Sequence of chain 20.B:
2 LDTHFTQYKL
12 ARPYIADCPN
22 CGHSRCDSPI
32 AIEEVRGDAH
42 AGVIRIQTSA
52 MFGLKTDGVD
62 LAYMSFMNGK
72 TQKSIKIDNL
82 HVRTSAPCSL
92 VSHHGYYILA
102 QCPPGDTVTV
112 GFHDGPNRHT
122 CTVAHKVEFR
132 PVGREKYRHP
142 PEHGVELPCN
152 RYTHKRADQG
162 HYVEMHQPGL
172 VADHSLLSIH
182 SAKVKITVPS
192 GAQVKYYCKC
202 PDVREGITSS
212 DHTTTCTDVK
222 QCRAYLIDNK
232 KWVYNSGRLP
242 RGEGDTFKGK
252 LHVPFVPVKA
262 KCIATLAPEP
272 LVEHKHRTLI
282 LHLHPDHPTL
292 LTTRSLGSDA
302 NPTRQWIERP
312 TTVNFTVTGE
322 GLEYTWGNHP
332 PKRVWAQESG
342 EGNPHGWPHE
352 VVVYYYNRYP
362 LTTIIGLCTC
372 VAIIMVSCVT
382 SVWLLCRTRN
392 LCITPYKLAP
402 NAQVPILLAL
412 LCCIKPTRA

Binding-site contacts:
Ligand atom O6B contacts residue LEU62 of chain 20.B at 4.0 Å.
Ligand atom O6A contacts residue HIS155 of chain 20.B at 3.8 Å.
Ligand atom O6B contacts residue HIS94 of chain 20.B at 4.0 Å.
Ligand atom O4 contacts residue HIS155 of chain 20.B at 3.5 Å (h-bond).
Ligand atom C2 contacts residue ALA158 of chain 20.B at 3.7 Å (hydrophobic).
Ligand atom OAF contacts residue ALA158 of chain 20.B at 3.3 Å.
Ligand atom C6 contacts residue HIS155 of chain 20.B at 3.4 Å.
Ligand atom O5 contacts residue LYS156 of chain 20.B at 3.4 Å.
Ligand atom O5B contacts residue LYS156 of chain 20.B at 3.3 Å.
Ligand atom OAH contacts residue THR4 of chain 20.B at 3.7 Å.
Ligand atom OBI contacts residue LYS156 of chain 20.B at 4.0 Å.
Ligand atom O6B contacts residue HIS155 of chain 20.B at 3.3 Å (h-bond).
Ligand atom O3 contacts residue ALA158 of chain 20.B at 3.0 Å (h-bond).
Ligand atom OAH contacts residue ASP3 of chain 20.B at 4.0 Å.
Ligand atom OAF contacts residue THR4 of chain 20.B at 2.9 Å (h-bond).
Ligand atom C6 contacts residue SER93 of chain 20.B at 4.0 Å.
Ligand atom C3 contacts residue LYS156 of chain 20.B at 4.0 Å.
Ligand atom SAG contacts residue ARG157 of chain 20.B at 3.6 Å (salt-bridge).
Ligand atom OAH contacts residue ARG157 of chain 20.B at 3.1 Å (salt-bridge).
Ligand atom O4 contacts residue LYS156 of chain 20.B at 3.5 Å.
Ligand atom O4 contacts residue SER93 of chain 20.B at 3.0 Å (h-bond).
Ligand atom O5 contacts residue HIS155 of chain 20.B at 3.6 Å.
Ligand atom O6A contacts residue SER93 of chain 20.B at 3.2 Å.
Ligand atom O6B contacts residue LYS156 of chain 20.B at 3.3 Å.
Ligand atom O3 contacts residue LYS156 of chain 20.B at 3.0 Å.
Ligand atom O6A contacts residue LEU62 of chain 20.B at 3.4 Å.
Ligand atom C5 contacts residue LEU62 of chain 20.B at 3.8 Å (hydrophobic).
Ligand atom C6 contacts residue HIS94 of chain 20.B at 3.9 Å.
Ligand atom C6 contacts residue LEU62 of chain 20.B at 3.5 Å (hydrophobic).
Ligand atom C5 contacts residue HIS155 of chain 20.B at 4.0 Å.
Ligand atom C3 contacts residue ARG157 of chain 20.B at 3.7 Å.
Ligand atom OAH contacts residue LEU2 of chain 20.B at 2.8 Å (h-bond).
Ligand atom SAG contacts residue THR4 of chain 20.B at 3.9 Å.
Ligand atom O6B contacts residue ARG157 of chain 20.B at 3.3 Å (salt-bridge).
Ligand atom C3 contacts residue ALA158 of chain 20.B at 4.0 Å (hydrophobic).
Ligand atom O3 contacts residue ARG157 of chain 20.B at 3.3 Å (salt-bridge).
Ligand atom O6A contacts residue HIS94 of chain 20.B at 3.2 Å (h-bond).
Ligand atom C4 contacts residue LYS156 of chain 20.B at 4.0 Å.
Ligand atom OAF contacts residue ARG157 of chain 20.B at 2.8 Å (salt-bridge).
Ligand atom O5 contacts residue ARG157 of chain 20.B at 3.8 Å.

A protein and the small-molecule ligand that binds it are described below.
Small molecule (SMILES): O=C(O)[C@@H]1O[C@H](O[C@H]2[C@@H](OS(=O)(=O)O)O[C@@H](O)[C@H](NS(=O)(=O)O)[C@H]2O)[C@@H](OS(=O)(=O)O)[C@H](O)[C@@H]1O